Sequence of chain 1.A:
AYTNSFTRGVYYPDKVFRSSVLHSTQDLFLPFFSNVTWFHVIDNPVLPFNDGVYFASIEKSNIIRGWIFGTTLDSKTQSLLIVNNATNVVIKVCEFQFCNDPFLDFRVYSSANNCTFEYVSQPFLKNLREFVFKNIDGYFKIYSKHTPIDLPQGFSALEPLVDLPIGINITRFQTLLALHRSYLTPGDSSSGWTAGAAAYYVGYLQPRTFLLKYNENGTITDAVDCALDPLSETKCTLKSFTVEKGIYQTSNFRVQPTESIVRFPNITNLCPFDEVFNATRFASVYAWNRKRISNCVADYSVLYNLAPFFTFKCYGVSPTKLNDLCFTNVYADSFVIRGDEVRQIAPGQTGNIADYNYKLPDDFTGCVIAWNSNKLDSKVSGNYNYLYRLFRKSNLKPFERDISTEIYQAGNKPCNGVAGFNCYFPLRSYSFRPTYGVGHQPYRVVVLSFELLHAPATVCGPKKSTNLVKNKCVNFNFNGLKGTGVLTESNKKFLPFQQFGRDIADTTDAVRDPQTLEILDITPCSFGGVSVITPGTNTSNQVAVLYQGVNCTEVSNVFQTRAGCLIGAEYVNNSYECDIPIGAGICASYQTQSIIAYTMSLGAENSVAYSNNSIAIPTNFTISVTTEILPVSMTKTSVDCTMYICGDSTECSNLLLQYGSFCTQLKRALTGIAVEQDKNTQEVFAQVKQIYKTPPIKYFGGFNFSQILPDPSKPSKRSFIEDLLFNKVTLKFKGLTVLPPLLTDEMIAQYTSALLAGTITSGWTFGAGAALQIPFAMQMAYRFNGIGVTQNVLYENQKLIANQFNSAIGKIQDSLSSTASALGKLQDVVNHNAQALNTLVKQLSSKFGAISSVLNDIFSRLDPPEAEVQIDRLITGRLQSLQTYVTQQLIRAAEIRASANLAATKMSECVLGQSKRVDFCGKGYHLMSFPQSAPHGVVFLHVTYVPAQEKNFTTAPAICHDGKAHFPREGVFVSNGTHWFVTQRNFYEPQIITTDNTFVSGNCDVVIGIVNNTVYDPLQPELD

This protein binds this small molecule.
Small molecule (SMILES): CC(=O)N[C@@H]1[C@@H](O)[C@H](O)[C@@H](CO)O[C@H]1O

Binding-site contacts:
Ligand atom O5 contacts residue ASN279 of chain 1.A at 2.4 Å (h-bond).
Ligand atom C8 contacts residue ASN277 of chain 1.A at 4.4 Å.
Ligand atom C5 contacts residue ASN279 of chain 1.A at 3.7 Å.
Ligand atom C2 contacts residue ASN279 of chain 1.A at 2.5 Å.
Ligand atom C7 contacts residue ASN277 of chain 1.A at 4.4 Å.
Ligand atom C7 contacts residue ASN279 of chain 1.A at 3.9 Å.
Ligand atom C4 contacts residue ASN279 of chain 1.A at 4.2 Å.
Ligand atom N2 contacts residue ASN279 of chain 1.A at 2.9 Å (h-bond).
Ligand atom O7 contacts residue ASN279 of chain 1.A at 4.5 Å.
Ligand atom C8 contacts residue GLU278 of chain 1.A at 4.2 Å.
Ligand atom C3 contacts residue ASN279 of chain 1.A at 3.8 Å.
Ligand atom C1 contacts residue ASN279 of chain 1.A at 1.4 Å.